Sequence of chain 1.E:
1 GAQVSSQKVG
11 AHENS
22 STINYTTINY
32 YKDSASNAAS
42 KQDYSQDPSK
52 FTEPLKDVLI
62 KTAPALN

This small molecule binds to this protein.
Small molecule (SMILES): CC[C@H](C)[C@H](N)C(=O)N[C@@H](CO)C(=O)N[C@@H](CCC(=O)O)C(=O)N[C@H](C=O)C(C)C

Binding-site contacts:
Ligand atom C contacts residue GLN3 of chain 1.E at 3.9 Å.
Ligand atom C contacts residue ALA2 of chain 1.E at 3.5 Å (hydrophobic).
Ligand atom CB contacts residue VAL4 of chain 1.E at 4.4 Å (hydrophobic).
Ligand atom CB contacts residue GLN3 of chain 1.E at 3.7 Å.
Ligand atom CG1 contacts residue ALA2 of chain 1.E at 4.5 Å (hydrophobic).
Ligand atom OG contacts residue GLN3 of chain 1.E at 3.3 Å (h-bond).
Ligand atom CG1 contacts residue GLN3 of chain 1.E at 3.3 Å.
Ligand atom CG2 contacts residue VAL4 of chain 1.E at 3.4 Å (hydrophobic).
Ligand atom N contacts residue ALA2 of chain 1.E at 2.8 Å (h-bond).
Ligand atom CB contacts residue VAL4 of chain 1.E at 4.0 Å (hydrophobic).
Ligand atom O contacts residue VAL4 of chain 1.E at 4.4 Å.
Ligand atom CG2 contacts residue ALA2 of chain 1.E at 4.0 Å (hydrophobic).
Ligand atom CB contacts residue ALA2 of chain 1.E at 4.4 Å (hydrophobic).
Ligand atom O contacts residue GLN3 of chain 1.E at 2.9 Å (h-bond).
Ligand atom N contacts residue VAL4 of chain 1.E at 3.1 Å (h-bond).
Ligand atom CA contacts residue ALA2 of chain 1.E at 3.9 Å (hydrophobic).
Ligand atom CB contacts residue GLN3 of chain 1.E at 4.0 Å.
Ligand atom CA contacts residue VAL4 of chain 1.E at 4.1 Å (hydrophobic).
Ligand atom C contacts residue ALA2 of chain 1.E at 4.0 Å (hydrophobic).
Ligand atom O contacts residue ALA2 of chain 1.E at 4.0 Å.
Ligand atom CA contacts residue GLN3 of chain 1.E at 4.5 Å.
Ligand atom CA contacts residue VAL4 of chain 1.E at 3.3 Å (hydrophobic).
Ligand atom OE1 contacts residue VAL4 of chain 1.E at 3.6 Å.
Ligand atom CD contacts residue VAL4 of chain 1.E at 3.6 Å (hydrophobic).
Ligand atom CA contacts residue ALA2 of chain 1.E at 3.3 Å (hydrophobic).
Ligand atom N contacts residue VAL4 of chain 1.E at 4.3 Å.
Ligand atom CG contacts residue VAL4 of chain 1.E at 4.4 Å (hydrophobic).
Ligand atom CB contacts residue ALA2 of chain 1.E at 3.3 Å (hydrophobic).
Ligand atom CG2 contacts residue SER5 of chain 1.E at 3.4 Å.
Ligand atom CG2 contacts residue GLN3 of chain 1.E at 3.5 Å.
Ligand atom O contacts residue VAL4 of chain 1.E at 3.2 Å (h-bond).
Ligand atom C contacts residue VAL4 of chain 1.E at 4.0 Å (hydrophobic).
Ligand atom OE2 contacts residue VAL4 of chain 1.E at 3.7 Å.
Ligand atom N contacts residue GLN3 of chain 1.E at 4.5 Å.
Ligand atom OE1 contacts residue ASN25 of chain 1.E at 4.2 Å.
Ligand atom C contacts residue VAL4 of chain 1.E at 3.5 Å (hydrophobic).